Binding-site contacts:
Ligand atom C4 contacts residue NAG1 of chain 2.X at 4.1 Å.
Ligand atom O7 contacts residue ASN355 of chain 2.D at 3.9 Å.
Ligand atom N2 contacts residue ASN332 of chain 2.D at 2.9 Å (h-bond).
Ligand atom C4 contacts residue ASN332 of chain 2.D at 4.2 Å.
Ligand atom C3 contacts residue NAG1 of chain 2.X at 4.2 Å.
Ligand atom C7 contacts residue SER333 of chain 2.D at 4.4 Å.
Ligand atom C7 contacts residue SER357 of chain 2.D at 4.3 Å.
Ligand atom C8 contacts residue NAG1 of chain 2.X at 4.2 Å.
Ligand atom O5 contacts residue ASN332 of chain 2.D at 2.4 Å (h-bond).
Ligand atom C2 contacts residue SER357 of chain 2.D at 4.2 Å.
Ligand atom C7 contacts residue NAG1 of chain 2.X at 3.8 Å.
Ligand atom O6 contacts residue NAG1 of chain 2.X at 3.5 Å (h-bond).
Ligand atom O4 contacts residue NAG1 of chain 2.X at 4.5 Å.
Ligand atom C2 contacts residue ASN332 of chain 2.D at 2.4 Å.
Ligand atom O3 contacts residue NAG1 of chain 2.X at 3.4 Å (h-bond).
Ligand atom N2 contacts residue NAG1 of chain 2.X at 4.3 Å.
Ligand atom C1 contacts residue ASN332 of chain 2.D at 1.4 Å.
Ligand atom O5 contacts residue SER357 of chain 2.D at 4.1 Å.
Ligand atom O7 contacts residue NAG1 of chain 2.X at 3.2 Å (h-bond).
Ligand atom C8 contacts residue SER333 of chain 2.D at 4.0 Å.
Ligand atom C2 contacts residue NAG1 of chain 2.X at 4.2 Å.
Ligand atom C1 contacts residue SER357 of chain 2.D at 3.9 Å.
Ligand atom C8 contacts residue THR341 of chain 2.D at 4.3 Å.
Ligand atom C3 contacts residue ASN332 of chain 2.D at 3.8 Å.
Ligand atom O7 contacts residue SER357 of chain 2.D at 3.4 Å (h-bond).
Ligand atom O7 contacts residue ASN332 of chain 2.D at 3.3 Å (h-bond).
Ligand atom C8 contacts residue ASN332 of chain 2.D at 4.4 Å.
Ligand atom N2 contacts residue SER333 of chain 2.D at 4.1 Å.
Ligand atom C5 contacts residue ASN332 of chain 2.D at 3.7 Å.
Ligand atom C7 contacts residue ASN332 of chain 2.D at 3.2 Å.

Sequence of chain 2.D:
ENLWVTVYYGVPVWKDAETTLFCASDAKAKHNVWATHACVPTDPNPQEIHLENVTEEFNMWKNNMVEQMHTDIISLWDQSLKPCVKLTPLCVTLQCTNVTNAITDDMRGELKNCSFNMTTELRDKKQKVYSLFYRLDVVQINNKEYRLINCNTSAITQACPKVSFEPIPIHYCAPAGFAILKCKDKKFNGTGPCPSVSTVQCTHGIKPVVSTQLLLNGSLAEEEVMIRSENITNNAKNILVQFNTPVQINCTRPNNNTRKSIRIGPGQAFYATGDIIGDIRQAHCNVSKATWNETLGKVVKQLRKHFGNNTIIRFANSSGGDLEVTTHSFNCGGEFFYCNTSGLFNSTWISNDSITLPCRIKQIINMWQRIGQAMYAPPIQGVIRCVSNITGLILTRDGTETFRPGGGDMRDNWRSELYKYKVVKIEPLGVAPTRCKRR

This protein binds this small molecule.
Small molecule (SMILES): CC(=O)N[C@@H]1[C@@H](O)[C@H](O)[C@@H](CO)O[C@H]1O